Sequence of chain 1.D:
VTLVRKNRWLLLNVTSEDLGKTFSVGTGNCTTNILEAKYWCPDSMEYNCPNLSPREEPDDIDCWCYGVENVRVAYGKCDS

The protein below binds the small molecule below.
Small molecule (SMILES): CC(=O)N[C@H]1[C@H](O[C@H]2[C@H](O)[C@@H](NC(C)=O)CO[C@@H]2CO[C@H]2O[C@@H](C)[C@@H](O)[C@@H](O)[C@@H]2O)O[C@H](CO)[C@@H](O[C@@H]2O[C@H](CO[C@H]3O[C@H](CO)[C@@H](O)[C@H](O)[C@@H]3O)[C@@H](O)[C@H](O[C@H]3O[C@H](CO)[C@@H](O)[C@H](O)[C@@H]3O)[C@@H]2O)[C@@H]1O

Binding-site contacts:
Ligand atom C2 contacts residue ASN29 of chain 1.D at 2.5 Å.
Ligand atom C6 contacts residue PRO54 of chain 1.D at 3.8 Å (hydrophobic).
Ligand atom C2 contacts residue PRO54 of chain 1.D at 4.0 Å (hydrophobic).
Ligand atom O2 contacts residue GLU57 of chain 1.D at 3.5 Å (salt-bridge).
Ligand atom C8 contacts residue GLU56 of chain 1.D at 3.7 Å.
Ligand atom C1 contacts residue ASN29 of chain 1.D at 1.4 Å.
Ligand atom O3 contacts residue ARG55 of chain 1.D at 3.8 Å.
Ligand atom O2 contacts residue ARG55 of chain 1.D at 3.5 Å (salt-bridge).
Ligand atom O5 contacts residue PRO54 of chain 1.D at 4.2 Å.
Ligand atom C3 contacts residue GLU57 of chain 1.D at 4.1 Å.
Ligand atom C7 contacts residue THR22 of chain 1.D at 4.2 Å.
Ligand atom C3 contacts residue ASN29 of chain 1.D at 3.8 Å.
Ligand atom N2 contacts residue THR22 of chain 1.D at 4.2 Å.
Ligand atom C5 contacts residue TYR66 of chain 1.D at 3.6 Å (hydrophobic).
Ligand atom C6 contacts residue PRO54 of chain 1.D at 3.8 Å (hydrophobic).
Ligand atom O7 contacts residue ASN29 of chain 1.D at 3.2 Å (h-bond).
Ligand atom O5 contacts residue TYR66 of chain 1.D at 3.6 Å.
Ligand atom C8 contacts residue PRO54 of chain 1.D at 4.1 Å (hydrophobic).
Ligand atom C3 contacts residue ARG55 of chain 1.D at 3.8 Å.
Ligand atom C1 contacts residue PRO54 of chain 1.D at 4.0 Å (hydrophobic).
Ligand atom N2 contacts residue PRO54 of chain 1.D at 3.2 Å (h-bond).
Ligand atom C4 contacts residue ASN29 of chain 1.D at 4.3 Å.
Ligand atom C8 contacts residue TYR66 of chain 1.D at 3.2 Å (hydrophobic).
Ligand atom O4 contacts residue ARG55 of chain 1.D at 4.0 Å.
Ligand atom O3 contacts residue GLU57 of chain 1.D at 3.5 Å (salt-bridge).
Ligand atom N2 contacts residue ASN29 of chain 1.D at 2.8 Å (h-bond).
Ligand atom C1 contacts residue TYR66 of chain 1.D at 4.3 Å (hydrophobic).
Ligand atom C3 contacts residue PRO54 of chain 1.D at 4.2 Å (hydrophobic).
Ligand atom C7 contacts residue PRO54 of chain 1.D at 4.2 Å (hydrophobic).
Ligand atom C8 contacts residue GLU57 of chain 1.D at 3.8 Å.
Ligand atom C7 contacts residue TYR66 of chain 1.D at 4.2 Å (hydrophobic).
Ligand atom O5 contacts residue ASN29 of chain 1.D at 2.4 Å (h-bond).
Ligand atom O7 contacts residue GLU57 of chain 1.D at 4.0 Å.
Ligand atom C7 contacts residue ASN29 of chain 1.D at 3.2 Å.
Ligand atom O6 contacts residue PRO54 of chain 1.D at 4.3 Å.
Ligand atom C6 contacts residue TYR66 of chain 1.D at 3.5 Å (hydrophobic).
Ligand atom C8 contacts residue ARG55 of chain 1.D at 3.9 Å.
Ligand atom C5 contacts residue ASN29 of chain 1.D at 3.7 Å.
Ligand atom C8 contacts residue THR22 of chain 1.D at 3.7 Å.
Ligand atom O2 contacts residue THR27 of chain 1.D at 3.8 Å.